This small molecule binds to this protein.
Small molecule (SMILES): CC(=O)N[C@H]1[C@H](O[C@H]2[C@H](O)[C@@H](NC(C)=O)CO[C@@H]2CO)O[C@H](CO)[C@@H](O[C@@H]2O[C@H](CO[C@H]3O[C@H](CO)[C@@H](O)[C@H](O)[C@@H]3O)[C@@H](O)[C@H](O[C@H]3O[C@H](CO)[C@@H](O)[C@H](O)[C@@H]3O[C@H]3O[C@H](CO)[C@@H](O)[C@H](O)[C@@H]3O)[C@@H]2O)[C@@H]1O

Sequence of chain 1.E:
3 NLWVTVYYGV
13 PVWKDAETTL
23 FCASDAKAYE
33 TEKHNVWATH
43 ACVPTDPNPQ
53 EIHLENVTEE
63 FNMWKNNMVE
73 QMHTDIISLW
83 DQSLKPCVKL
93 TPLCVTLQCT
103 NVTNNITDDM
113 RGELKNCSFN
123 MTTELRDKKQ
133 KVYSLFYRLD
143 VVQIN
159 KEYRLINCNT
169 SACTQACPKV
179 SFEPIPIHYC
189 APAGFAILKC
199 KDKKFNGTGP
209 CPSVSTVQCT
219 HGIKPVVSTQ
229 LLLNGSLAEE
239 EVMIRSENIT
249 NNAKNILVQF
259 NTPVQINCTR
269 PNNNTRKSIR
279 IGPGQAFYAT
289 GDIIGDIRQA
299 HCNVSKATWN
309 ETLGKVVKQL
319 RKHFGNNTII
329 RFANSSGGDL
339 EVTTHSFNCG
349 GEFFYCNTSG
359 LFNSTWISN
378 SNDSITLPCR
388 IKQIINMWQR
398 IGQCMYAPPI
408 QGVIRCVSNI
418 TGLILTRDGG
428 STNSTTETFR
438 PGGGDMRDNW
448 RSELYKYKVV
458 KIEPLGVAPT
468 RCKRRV

Binding-site contacts:
Ligand atom C2 contacts residue ASN232 of chain 1.E at 2.4 Å.
Ligand atom O6 contacts residue GLU181 of chain 1.E at 2.8 Å (salt-bridge).
Ligand atom O5 contacts residue SER415 of chain 1.E at 2.7 Å (h-bond).
Ligand atom N2 contacts residue ASN232 of chain 1.E at 3.2 Å (h-bond).
Ligand atom N2 contacts residue CYS347 of chain 1.E at 3.4 Å.
Ligand atom C5 contacts residue ASN232 of chain 1.E at 3.4 Å.
Ligand atom C6 contacts residue VAL414 of chain 1.E at 3.4 Å (hydrophobic).
Ligand atom C1 contacts residue SER415 of chain 1.E at 1.6 Å.
Ligand atom O7 contacts residue LEU231 of chain 1.E at 3.9 Å.
Ligand atom O4 contacts residue VAL414 of chain 1.E at 3.5 Å (h-bond).
Ligand atom C6 contacts residue ASN232 of chain 1.E at 3.6 Å.
Ligand atom C4 contacts residue SER415 of chain 1.E at 3.8 Å.
Ligand atom N2 contacts residue SER415 of chain 1.E at 2.8 Å (h-bond).
Ligand atom C3 contacts residue CYS347 of chain 1.E at 3.7 Å (hydrophobic).
Ligand atom O5 contacts residue ASN232 of chain 1.E at 2.0 Å (h-bond).
Ligand atom C7 contacts residue CYS347 of chain 1.E at 3.8 Å (hydrophobic).
Ligand atom C2 contacts residue SER415 of chain 1.E at 2.5 Å.
Ligand atom C7 contacts residue ASN232 of chain 1.E at 3.8 Å.
Ligand atom O4 contacts residue LYS35 of chain 1.E at 3.6 Å.
Ligand atom C3 contacts residue SER415 of chain 1.E at 3.1 Å.
Ligand atom C4 contacts residue VAL414 of chain 1.E at 3.6 Å (hydrophobic).
Ligand atom C1 contacts residue ASN232 of chain 1.E at 1.5 Å.
Ligand atom C1 contacts residue VAL414 of chain 1.E at 3.6 Å (hydrophobic).
Ligand atom C6 contacts residue GLU181 of chain 1.E at 2.7 Å.
Ligand atom O6 contacts residue ILE407 of chain 1.E at 3.4 Å.
Ligand atom O7 contacts residue VAL224 of chain 1.E at 3.7 Å.
Ligand atom C3 contacts residue ASN232 of chain 1.E at 3.6 Å.
Ligand atom C4 contacts residue ASN232 of chain 1.E at 3.9 Å.
Ligand atom C6 contacts residue NAG1 of chain 1.SA at 3.3 Å.
Ligand atom O6 contacts residue GLN408 of chain 1.E at 3.7 Å.
Ligand atom C3 contacts residue VAL414 of chain 1.E at 3.9 Å (hydrophobic).
Ligand atom O5 contacts residue GLU181 of chain 1.E at 3.4 Å (salt-bridge).
Ligand atom C8 contacts residue ASN346 of chain 1.E at 4.0 Å.
Ligand atom O3 contacts residue CYS347 of chain 1.E at 3.1 Å.
Ligand atom C5 contacts residue GLU181 of chain 1.E at 2.8 Å.
Ligand atom C6 contacts residue GLN408 of chain 1.E at 3.2 Å.
Ligand atom C5 contacts residue SER415 of chain 1.E at 3.2 Å.
Ligand atom C5 contacts residue VAL414 of chain 1.E at 2.7 Å (hydrophobic).
Ligand atom C6 contacts residue SER179 of chain 1.E at 4.0 Å.
Ligand atom O5 contacts residue VAL414 of chain 1.E at 3.3 Å (h-bond).